The protein below binds the small molecule below.
Small molecule (SMILES): CC(=O)N[C@H]1[C@H](O[C@H]2[C@H](O)[C@@H](NC(C)=O)CO[C@@H]2CO)O[C@H](CO)[C@@H](O)[C@@H]1O

Sequence of chain 1.H:
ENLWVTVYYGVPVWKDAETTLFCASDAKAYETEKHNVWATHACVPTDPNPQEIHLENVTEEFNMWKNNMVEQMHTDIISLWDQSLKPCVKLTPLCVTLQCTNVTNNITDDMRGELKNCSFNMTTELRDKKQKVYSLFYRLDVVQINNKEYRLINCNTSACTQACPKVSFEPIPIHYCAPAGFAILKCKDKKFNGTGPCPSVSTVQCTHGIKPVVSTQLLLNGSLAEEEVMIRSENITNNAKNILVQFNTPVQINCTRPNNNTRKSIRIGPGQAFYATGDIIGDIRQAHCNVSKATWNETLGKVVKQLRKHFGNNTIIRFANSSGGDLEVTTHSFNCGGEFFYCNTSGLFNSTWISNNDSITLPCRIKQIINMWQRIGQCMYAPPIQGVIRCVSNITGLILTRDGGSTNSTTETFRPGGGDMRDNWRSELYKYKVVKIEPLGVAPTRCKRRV

Binding-site contacts:
Ligand atom N2 contacts residue HIS299 of chain 1.H at 3.3 Å (h-bond).
Ligand atom C7 contacts residue HIS299 of chain 1.H at 4.3 Å.
Ligand atom O6 contacts residue THR383 of chain 1.H at 4.0 Å.
Ligand atom C7 contacts residue ASN301 of chain 1.H at 3.1 Å.
Ligand atom C8 contacts residue ARG412 of chain 1.H at 4.1 Å.
Ligand atom C8 contacts residue THR267 of chain 1.H at 3.4 Å.
Ligand atom C8 contacts residue HIS299 of chain 1.H at 4.5 Å.
Ligand atom N2 contacts residue ASN301 of chain 1.H at 2.9 Å (h-bond).
Ligand atom C8 contacts residue ASN265 of chain 1.H at 4.3 Å.
Ligand atom C8 contacts residue ASN301 of chain 1.H at 4.3 Å.
Ligand atom C4 contacts residue ASN301 of chain 1.H at 4.2 Å.
Ligand atom O7 contacts residue ASN265 of chain 1.H at 4.4 Å.
Ligand atom C3 contacts residue HIS299 of chain 1.H at 3.6 Å.
Ligand atom C1 contacts residue ASN301 of chain 1.H at 1.4 Å.
Ligand atom O5 contacts residue ASN301 of chain 1.H at 2.4 Å (h-bond).
Ligand atom O6 contacts residue SER381 of chain 1.H at 3.9 Å.
Ligand atom C1 contacts residue HIS299 of chain 1.H at 4.0 Å.
Ligand atom O3 contacts residue HIS299 of chain 1.H at 4.2 Å.
Ligand atom C2 contacts residue HIS299 of chain 1.H at 3.8 Å.
Ligand atom C3 contacts residue ASN301 of chain 1.H at 3.8 Å.
Ligand atom C5 contacts residue ASN301 of chain 1.H at 3.7 Å.
Ligand atom C6 contacts residue SER381 of chain 1.H at 4.2 Å.
Ligand atom O7 contacts residue ASN301 of chain 1.H at 2.9 Å (h-bond).
Ligand atom C2 contacts residue ASN301 of chain 1.H at 2.5 Å.
Ligand atom O5 contacts residue SER381 of chain 1.H at 3.6 Å.